Sequence of chain 1.G:
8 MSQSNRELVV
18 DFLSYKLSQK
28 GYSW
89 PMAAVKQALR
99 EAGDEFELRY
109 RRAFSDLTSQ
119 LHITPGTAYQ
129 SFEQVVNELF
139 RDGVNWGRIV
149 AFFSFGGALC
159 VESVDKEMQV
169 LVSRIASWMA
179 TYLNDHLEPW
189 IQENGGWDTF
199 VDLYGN

Binding-site contacts:
Ligand atom C14 contacts residue LEU115 of chain 1.G at 3.8 Å (hydrophobic).
Ligand atom F60 contacts residue TRP144 of chain 1.G at 3.8 Å.
Ligand atom C16 contacts residue GLY145 of chain 1.G at 3.5 Å.
Ligand atom C1 contacts residue PHE104 of chain 1.G at 3.7 Å (hydrophobic).
Ligand atom N50 contacts residue GLU103 of chain 1.G at 3.6 Å (salt-bridge).
Ligand atom N52 contacts residue GLY145 of chain 1.G at 3.4 Å.
Ligand atom C1 contacts residue GLY145 of chain 1.G at 3.6 Å.
Ligand atom S62 contacts residue GLU103 of chain 1.G at 3.4 Å.
Ligand atom C7 contacts residue GLY145 of chain 1.G at 3.8 Å.
Ligand atom O55 contacts residue VAL148 of chain 1.G at 3.5 Å.
Ligand atom F59 contacts residue TYR202 of chain 1.G at 3.5 Å.
Ligand atom C8 contacts residue TYR108 of chain 1.G at 3.2 Å (hydrophobic).
Ligand atom F61 contacts residue TYR202 of chain 1.G at 3.4 Å.
Ligand atom C32 contacts residue TYR108 of chain 1.G at 3.7 Å (hydrophobic).
Ligand atom C37 contacts residue GLU103 of chain 1.G at 3.5 Å.
Ligand atom O54 contacts residue TYR202 of chain 1.G at 3.7 Å.
Ligand atom N52 contacts residue ASN143 of chain 1.G at 3.8 Å.
Ligand atom O55 contacts residue PHE198 of chain 1.G at 3.4 Å.
Ligand atom C43 contacts residue GLU103 of chain 1.G at 3.7 Å.
Ligand atom C40 contacts residue GLU136 of chain 1.G at 3.4 Å.
Ligand atom C14 contacts residue ALA111 of chain 1.G at 3.8 Å (hydrophobic).
Ligand atom O55 contacts residue TRP144 of chain 1.G at 3.5 Å.
Ligand atom F60 contacts residue LEU201 of chain 1.G at 3.6 Å.
Ligand atom O55 contacts residue GLY145 of chain 1.G at 3.5 Å (h-bond).
Ligand atom C35 contacts residue GLU103 of chain 1.G at 3.6 Å.
Ligand atom C38 contacts residue GLU103 of chain 1.G at 3.7 Å.
Ligand atom C36 contacts residue GLU103 of chain 1.G at 3.8 Å.
Ligand atom C15 contacts residue ALA149 of chain 1.G at 3.3 Å (hydrophobic).
Ligand atom F59 contacts residue PHE198 of chain 1.G at 2.9 Å.
Ligand atom S62 contacts residue ARG107 of chain 1.G at 3.6 Å.
Ligand atom C43 contacts residue TYR202 of chain 1.G at 3.4 Å (hydrophobic).
Ligand atom C38 contacts residue TYR202 of chain 1.G at 3.6 Å (hydrophobic).
Ligand atom CL6 contacts residue PHE112 of chain 1.G at 3.1 Å.
Ligand atom O56 contacts residue TRP144 of chain 1.G at 3.8 Å.
Ligand atom C44 contacts residue GLU103 of chain 1.G at 3.5 Å.
Ligand atom F61 contacts residue LEU201 of chain 1.G at 3.5 Å.
Ligand atom O56 contacts residue GLY145 of chain 1.G at 3.1 Å (h-bond).
Ligand atom O56 contacts residue ASN143 of chain 1.G at 3.7 Å.
Ligand atom C36 contacts residue TYR202 of chain 1.G at 3.1 Å (hydrophobic).
Ligand atom C6 contacts residue TYR108 of chain 1.G at 3.2 Å (hydrophobic).

The protein below binds the small molecule below.
Small molecule (SMILES): CC1(C)CCC(c2ccc(Cl)cc2)=C(CN2CCN(c3ccc(C(=O)NS(=O)(=O)c4ccc(N[C@H](CCN5CCOCC5)CSc5ccccc5)c(S(=O)(=O)C(F)(F)F)c4)cc3)CC2)C1